A small-molecule ligand and the protein it binds are described below.
Small molecule (SMILES): Cc1c(C=C(CO)CO)n(C)c(=O)[nH]c1=O

Sequence of chain 1.A:
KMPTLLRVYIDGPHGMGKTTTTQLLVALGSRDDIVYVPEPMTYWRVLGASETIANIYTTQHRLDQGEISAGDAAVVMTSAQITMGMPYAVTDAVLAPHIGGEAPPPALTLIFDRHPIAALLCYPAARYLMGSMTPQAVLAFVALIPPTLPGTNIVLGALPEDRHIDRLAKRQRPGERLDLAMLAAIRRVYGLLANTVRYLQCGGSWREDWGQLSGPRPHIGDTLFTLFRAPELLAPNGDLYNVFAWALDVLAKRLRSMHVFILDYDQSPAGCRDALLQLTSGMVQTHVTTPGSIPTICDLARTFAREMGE

Binding-site contacts:
Ligand atom C5 contacts residue MET84 of chain 1.A at 4.0 Å (hydrophobic).
Ligand atom O2 contacts residue ALA124 of chain 1.A at 3.4 Å.
Ligand atom C3 contacts residue TYR128 of chain 1.A at 3.7 Å (hydrophobic).
Ligand atom C6 contacts residue TYR128 of chain 1.A at 3.6 Å (hydrophobic).
Ligand atom O2 contacts residue ALA123 of chain 1.A at 4.0 Å.
Ligand atom O4 contacts residue GLU39 of chain 1.A at 2.7 Å (salt-bridge).
Ligand atom C2 contacts residue MET84 of chain 1.A at 3.8 Å (hydrophobic).
Ligand atom N2 contacts residue GLN81 of chain 1.A at 2.9 Å (h-bond).
Ligand atom C11 contacts residue TYR128 of chain 1.A at 3.8 Å (hydrophobic).
Ligand atom C2 contacts residue GLN81 of chain 1.A at 3.8 Å.
Ligand atom O1 contacts residue TYR128 of chain 1.A at 3.7 Å.
Ligand atom O2 contacts residue GLN81 of chain 1.A at 2.9 Å (h-bond).
Ligand atom C12 contacts residue GLU39 of chain 1.A at 4.0 Å.
Ligand atom C13 contacts residue ILE53 of chain 1.A at 3.8 Å (hydrophobic).
Ligand atom O3 contacts residue ARG178 of chain 1.A at 3.2 Å.
Ligand atom C14 contacts residue GLU39 of chain 1.A at 3.2 Å.
Ligand atom N2 contacts residue MET84 of chain 1.A at 3.9 Å.
Ligand atom C6 contacts residue TYR57 of chain 1.A at 3.8 Å (hydrophobic).
Ligand atom O1 contacts residue GLN81 of chain 1.A at 3.8 Å.
Ligand atom C1 contacts residue GLN81 of chain 1.A at 3.8 Å.
Ligand atom C4 contacts residue ARG119 of chain 1.A at 3.7 Å.
Ligand atom C13 contacts residue GLU39 of chain 1.A at 3.8 Å.
Ligand atom C5 contacts residue TYR128 of chain 1.A at 3.8 Å (hydrophobic).
Ligand atom C13 contacts residue MET84 of chain 1.A at 3.9 Å (hydrophobic).
Ligand atom C13 contacts residue TRP44 of chain 1.A at 3.4 Å (hydrophobic).
Ligand atom C14 contacts residue ARG119 of chain 1.A at 3.6 Å.
Ligand atom C2 contacts residue TYR128 of chain 1.A at 3.6 Å (hydrophobic).
Ligand atom C14 contacts residue ARG178 of chain 1.A at 3.8 Å.
Ligand atom C14 contacts residue HIS14 of chain 1.A at 3.6 Å.
Ligand atom N1 contacts residue TYR128 of chain 1.A at 3.5 Å.
Ligand atom N2 contacts residue TYR128 of chain 1.A at 3.6 Å.
Ligand atom C11 contacts residue ARG119 of chain 1.A at 4.0 Å.
Ligand atom O4 contacts residue ARG119 of chain 1.A at 3.0 Å (salt-bridge).
Ligand atom C4 contacts residue TYR88 of chain 1.A at 3.8 Å (hydrophobic).
Ligand atom C3 contacts residue MET84 of chain 1.A at 3.8 Å (hydrophobic).
Ligand atom O2 contacts residue TYR128 of chain 1.A at 3.8 Å.
Ligand atom C1 contacts residue TYR128 of chain 1.A at 3.4 Å (hydrophobic).
Ligand atom O2 contacts residue MET84 of chain 1.A at 3.6 Å.
Ligand atom O3 contacts residue ILE53 of chain 1.A at 3.5 Å.
Ligand atom O1 contacts residue ILE56 of chain 1.A at 3.6 Å.